Binding-site contacts:
Ligand atom C7 contacts residue ILE398 of chain 1.A at 4.0 Å (hydrophobic).
Ligand atom C8 contacts residue ILE398 of chain 1.A at 3.8 Å (hydrophobic).
Ligand atom C5 contacts residue SER449 of chain 1.A at 3.7 Å.
Ligand atom C7 contacts residue SER396 of chain 1.A at 4.1 Å.
Ligand atom O5 contacts residue ASN408 of chain 1.A at 2.3 Å (h-bond).
Ligand atom O6 contacts residue SER449 of chain 1.A at 4.2 Å.
Ligand atom C4 contacts residue ASN408 of chain 1.A at 4.3 Å.
Ligand atom O5 contacts residue SER449 of chain 1.A at 3.7 Å.
Ligand atom N2 contacts residue ASN408 of chain 1.A at 3.0 Å (h-bond).
Ligand atom C6 contacts residue THR410 of chain 1.A at 3.1 Å.
Ligand atom C2 contacts residue ASN408 of chain 1.A at 2.4 Å.
Ligand atom C5 contacts residue THR410 of chain 1.A at 4.3 Å.
Ligand atom C5 contacts residue ASN408 of chain 1.A at 3.6 Å.
Ligand atom O5 contacts residue THR410 of chain 1.A at 4.1 Å.
Ligand atom O7 contacts residue ASN408 of chain 1.A at 3.0 Å (h-bond).
Ligand atom C3 contacts residue ASN408 of chain 1.A at 3.8 Å.
Ligand atom C8 contacts residue ASN408 of chain 1.A at 4.5 Å.
Ligand atom O6 contacts residue THR410 of chain 1.A at 2.8 Å (h-bond).
Ligand atom C6 contacts residue SER449 of chain 1.A at 3.2 Å.
Ligand atom C1 contacts residue ASN408 of chain 1.A at 1.4 Å.
Ligand atom C7 contacts residue ASN408 of chain 1.A at 3.2 Å.
Ligand atom O7 contacts residue SER396 of chain 1.A at 2.9 Å (h-bond).
Ligand atom O7 contacts residue ILE398 of chain 1.A at 3.5 Å.

Sequence of chain 1.A:
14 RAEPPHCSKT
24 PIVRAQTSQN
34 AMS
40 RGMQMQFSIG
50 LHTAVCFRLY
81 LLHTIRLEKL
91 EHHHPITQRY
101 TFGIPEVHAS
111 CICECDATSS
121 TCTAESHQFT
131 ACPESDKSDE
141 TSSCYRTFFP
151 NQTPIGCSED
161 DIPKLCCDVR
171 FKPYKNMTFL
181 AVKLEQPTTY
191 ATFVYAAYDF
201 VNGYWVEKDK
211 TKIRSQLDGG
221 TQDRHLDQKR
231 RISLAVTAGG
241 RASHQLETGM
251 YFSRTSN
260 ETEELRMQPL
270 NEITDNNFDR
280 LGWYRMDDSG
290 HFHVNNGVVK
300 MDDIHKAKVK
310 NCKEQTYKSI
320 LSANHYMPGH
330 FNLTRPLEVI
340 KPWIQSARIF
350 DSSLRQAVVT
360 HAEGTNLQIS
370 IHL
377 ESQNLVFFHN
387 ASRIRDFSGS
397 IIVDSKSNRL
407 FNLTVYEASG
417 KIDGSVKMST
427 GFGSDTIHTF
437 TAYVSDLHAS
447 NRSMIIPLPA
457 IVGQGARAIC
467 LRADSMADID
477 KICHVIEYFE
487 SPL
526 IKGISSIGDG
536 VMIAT

This small molecule binds to this protein.
Small molecule (SMILES): CC(=O)N[C@@H]1[C@@H](O)[C@H](O)[C@@H](CO)O[C@H]1O